Sequence of chain 10.A:
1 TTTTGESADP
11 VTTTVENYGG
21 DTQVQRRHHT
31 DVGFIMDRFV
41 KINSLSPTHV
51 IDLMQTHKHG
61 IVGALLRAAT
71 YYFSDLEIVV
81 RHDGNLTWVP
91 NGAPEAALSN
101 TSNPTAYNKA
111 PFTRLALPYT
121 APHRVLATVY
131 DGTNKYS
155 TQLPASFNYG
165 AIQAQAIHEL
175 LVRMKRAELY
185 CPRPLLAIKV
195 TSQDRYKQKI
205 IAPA

Binding-site contacts:
Ligand atom O1S contacts residue ASP58 of chain 9.C at 4.1 Å.
Ligand atom O5S contacts residue ARG135 of chain 10.B at 3.6 Å.
Ligand atom O6S contacts residue LYS193 of chain 10.A at 3.4 Å.
Ligand atom S2 contacts residue ARG135 of chain 10.B at 4.0 Å.
Ligand atom O3 contacts residue ARG56 of chain 9.C at 3.9 Å.
Ligand atom O6B contacts residue LYS193 of chain 10.A at 4.1 Å.
Ligand atom S2 contacts residue ASN88 of chain 9.C at 4.0 Å.
Ligand atom O6 contacts residue ARG135 of chain 10.B at 3.6 Å.
Ligand atom O6S contacts residue ARG135 of chain 10.B at 3.7 Å.
Ligand atom O1S contacts residue ASP59 of chain 9.C at 3.0 Å.
Ligand atom S1 contacts residue ASP59 of chain 9.C at 3.7 Å.
Ligand atom O3S contacts residue LYS193 of chain 10.A at 3.1 Å (salt-bridge).
Ligand atom O4S contacts residue ARG56 of chain 9.C at 2.5 Å (salt-bridge).
Ligand atom O4 contacts residue THR195 of chain 10.A at 3.7 Å.
Ligand atom C5 contacts residue THR134 of chain 10.B at 3.9 Å.
Ligand atom C3 contacts residue ARG56 of chain 9.C at 3.9 Å.
Ligand atom C6 contacts residue THR134 of chain 10.B at 3.5 Å.
Ligand atom C3 contacts residue LYS193 of chain 10.A at 3.6 Å.
Ligand atom O2S contacts residue ASP58 of chain 9.C at 2.3 Å (salt-bridge).
Ligand atom O5S contacts residue ARG56 of chain 9.C at 3.6 Å (salt-bridge).
Ligand atom O5S contacts residue ASN88 of chain 9.C at 3.0 Å (h-bond).
Ligand atom N2 contacts residue ARG56 of chain 9.C at 3.9 Å.
Ligand atom O3S contacts residue THR134 of chain 10.B at 3.3 Å (h-bond).
Ligand atom C2 contacts residue LYS193 of chain 10.A at 3.6 Å.
Ligand atom S2 contacts residue ARG56 of chain 9.C at 3.4 Å (salt-bridge).
Ligand atom O5 contacts residue LYS193 of chain 10.A at 3.6 Å.
Ligand atom C6 contacts residue ARG135 of chain 10.B at 3.8 Å.
Ligand atom O3 contacts residue LYS193 of chain 10.A at 2.8 Å (salt-bridge).
Ligand atom O6S contacts residue ASN88 of chain 9.C at 3.9 Å.
Ligand atom O5 contacts residue ARG135 of chain 10.B at 3.2 Å.
Ligand atom O1 contacts residue ASP133 of chain 10.B at 4.1 Å.
Ligand atom O6S contacts residue ARG56 of chain 9.C at 3.7 Å.
Ligand atom S1 contacts residue ASP58 of chain 9.C at 3.7 Å.
Ligand atom O3 contacts residue ASP59 of chain 9.C at 4.0 Å.
Ligand atom C5 contacts residue ARG135 of chain 10.B at 4.1 Å.
Ligand atom O6 contacts residue LYS193 of chain 10.A at 3.5 Å.
Ligand atom C4 contacts residue LYS193 of chain 10.A at 3.4 Å.
Ligand atom O2S contacts residue ASP59 of chain 9.C at 3.2 Å.
Ligand atom C1 contacts residue ASP133 of chain 10.B at 4.0 Å.
Ligand atom O2S contacts residue ARG56 of chain 9.C at 4.1 Å.

This protein binds this small molecule.
Small molecule (SMILES): O=C(O)[C@@H]1O[C@@H](O[C@H]2[C@H](O)[C@@H](NS(=O)(=O)O)[C@@H](O)O[C@@H]2COS(=O)(=O)O)[C@H](OS(=O)(=O)O)[C@@H](O)[C@@H]1O[C@H]1O[C@H](COS(=O)(=O)O)[C@@H](O)[C@H](O)[C@H]1NS(=O)(=O)O

Sequence of chain 9.C:
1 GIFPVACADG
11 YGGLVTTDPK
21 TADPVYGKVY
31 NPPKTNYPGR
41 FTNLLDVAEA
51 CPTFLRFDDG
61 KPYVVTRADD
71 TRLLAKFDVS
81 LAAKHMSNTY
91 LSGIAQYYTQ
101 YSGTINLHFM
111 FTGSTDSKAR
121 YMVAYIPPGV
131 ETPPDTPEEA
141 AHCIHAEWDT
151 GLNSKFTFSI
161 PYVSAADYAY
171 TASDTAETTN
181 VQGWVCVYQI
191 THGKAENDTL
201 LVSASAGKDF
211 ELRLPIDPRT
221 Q

Sequence of chain 10.B:
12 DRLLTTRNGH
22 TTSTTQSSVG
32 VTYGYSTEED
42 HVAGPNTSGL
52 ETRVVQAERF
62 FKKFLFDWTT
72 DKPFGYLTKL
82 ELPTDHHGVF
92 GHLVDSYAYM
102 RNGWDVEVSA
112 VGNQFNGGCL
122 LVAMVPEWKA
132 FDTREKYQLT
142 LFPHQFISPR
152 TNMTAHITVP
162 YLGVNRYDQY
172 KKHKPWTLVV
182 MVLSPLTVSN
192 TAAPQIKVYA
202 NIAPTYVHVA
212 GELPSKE